Binding-site contacts:
Ligand atom C6 contacts residue NAG1 of chain 1.GB at 3.7 Å.
Ligand atom C5 contacts residue ARG71 of chain 1.J at 3.6 Å.
Ligand atom O5 contacts residue NAG1 of chain 1.GB at 3.4 Å.
Ligand atom C5 contacts residue ARG385 of chain 1.J at 4.0 Å.
Ligand atom O3 contacts residue CYS445 of chain 1.J at 3.9 Å.
Ligand atom C8 contacts residue LEU270 of chain 1.J at 3.9 Å (hydrophobic).
Ligand atom C3 contacts residue ARG71 of chain 1.J at 3.9 Å.
Ligand atom O7 contacts residue PRO221 of chain 1.J at 3.5 Å.
Ligand atom O6 contacts residue ASP220 of chain 1.J at 3.9 Å.
Ligand atom C2 contacts residue LYS446 of chain 1.J at 3.7 Å.
Ligand atom C8 contacts residue ASN271 of chain 1.J at 3.7 Å.
Ligand atom N2 contacts residue ASN271 of chain 1.J at 2.7 Å (h-bond).
Ligand atom O6 contacts residue NAG1 of chain 1.GB at 3.5 Å.
Ligand atom C6 contacts residue GLN1 of chain 1.B at 3.8 Å.
Ligand atom O4 contacts residue ARG385 of chain 1.J at 3.2 Å (salt-bridge).
Ligand atom C1 contacts residue ASN271 of chain 1.J at 1.4 Å.
Ligand atom C1 contacts residue ARG71 of chain 1.J at 3.6 Å.
Ligand atom C2 contacts residue ASN271 of chain 1.J at 2.5 Å.
Ligand atom C1 contacts residue LYS446 of chain 1.J at 3.3 Å.
Ligand atom O5 contacts residue LYS446 of chain 1.J at 3.8 Å.
Ligand atom C2 contacts residue ARG71 of chain 1.J at 3.7 Å.
Ligand atom C6 contacts residue ASP220 of chain 1.J at 3.3 Å.
Ligand atom C5 contacts residue ASN271 of chain 1.J at 3.7 Å.
Ligand atom O5 contacts residue ARG71 of chain 1.J at 2.8 Å (salt-bridge).
Ligand atom C4 contacts residue LYS446 of chain 1.J at 3.9 Å.
Ligand atom O4 contacts residue LYS446 of chain 1.J at 3.6 Å.
Ligand atom C6 contacts residue ARG71 of chain 1.J at 3.6 Å.
Ligand atom O6 contacts residue ARG71 of chain 1.J at 2.9 Å (salt-bridge).
Ligand atom O5 contacts residue ASN271 of chain 1.J at 2.4 Å (h-bond).
Ligand atom C8 contacts residue ASN383 of chain 1.J at 3.5 Å.
Ligand atom C5 contacts residue ASP220 of chain 1.J at 4.0 Å.
Ligand atom C7 contacts residue ASN271 of chain 1.J at 3.4 Å.
Ligand atom C4 contacts residue ARG71 of chain 1.J at 3.4 Å.
Ligand atom O4 contacts residue GLN1 of chain 1.B at 3.1 Å (h-bond).
Ligand atom C3 contacts residue ASN271 of chain 1.J at 3.8 Å.
Ligand atom C5 contacts residue LYS446 of chain 1.J at 3.4 Å.
Ligand atom N2 contacts residue LYS446 of chain 1.J at 3.9 Å.
Ligand atom O6 contacts residue LYS446 of chain 1.J at 4.0 Å.
Ligand atom C3 contacts residue LYS446 of chain 1.J at 3.5 Å.
Ligand atom O2 contacts residue ARG71 of chain 1.J at 2.6 Å (salt-bridge).

A protein and the small-molecule ligand that binds it are described below.
Small molecule (SMILES): CC(=O)N[C@H]1[C@H](O[C@H]2[C@H](O)[C@@H](NC(C)=O)CO[C@@H]2CO)O[C@H](CO)[C@@H](O[C@@H]2O[C@H](CO[C@H]3O[C@H](CO)[C@@H](O)[C@H](O)[C@@H]3O)[C@@H](O)[C@H](O[C@H]3O[C@H](CO)[C@@H](O)[C@H](O)[C@@H]3O)[C@@H]2O)[C@@H]1O

Sequence of chain 1.J:
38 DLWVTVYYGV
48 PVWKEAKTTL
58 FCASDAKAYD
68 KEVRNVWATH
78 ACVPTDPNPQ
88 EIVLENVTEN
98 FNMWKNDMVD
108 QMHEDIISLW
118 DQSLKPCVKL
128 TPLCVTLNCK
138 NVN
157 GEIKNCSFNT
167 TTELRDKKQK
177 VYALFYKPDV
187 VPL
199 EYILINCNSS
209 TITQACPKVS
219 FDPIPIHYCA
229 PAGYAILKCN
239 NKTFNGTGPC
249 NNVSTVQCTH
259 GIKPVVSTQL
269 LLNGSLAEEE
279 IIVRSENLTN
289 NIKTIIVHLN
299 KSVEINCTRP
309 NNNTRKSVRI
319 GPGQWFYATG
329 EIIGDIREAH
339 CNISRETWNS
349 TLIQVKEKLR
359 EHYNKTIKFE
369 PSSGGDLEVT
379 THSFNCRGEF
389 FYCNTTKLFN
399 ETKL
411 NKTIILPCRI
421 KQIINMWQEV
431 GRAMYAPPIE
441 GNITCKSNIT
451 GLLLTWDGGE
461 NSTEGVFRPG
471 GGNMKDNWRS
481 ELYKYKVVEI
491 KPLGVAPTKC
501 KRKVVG

Sequence of chain 1.B:
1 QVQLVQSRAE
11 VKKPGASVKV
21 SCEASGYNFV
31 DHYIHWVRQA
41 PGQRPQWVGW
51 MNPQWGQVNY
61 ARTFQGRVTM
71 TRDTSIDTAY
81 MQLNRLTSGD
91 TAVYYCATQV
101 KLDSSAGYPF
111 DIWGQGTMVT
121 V